Sequence of chain 1.B:
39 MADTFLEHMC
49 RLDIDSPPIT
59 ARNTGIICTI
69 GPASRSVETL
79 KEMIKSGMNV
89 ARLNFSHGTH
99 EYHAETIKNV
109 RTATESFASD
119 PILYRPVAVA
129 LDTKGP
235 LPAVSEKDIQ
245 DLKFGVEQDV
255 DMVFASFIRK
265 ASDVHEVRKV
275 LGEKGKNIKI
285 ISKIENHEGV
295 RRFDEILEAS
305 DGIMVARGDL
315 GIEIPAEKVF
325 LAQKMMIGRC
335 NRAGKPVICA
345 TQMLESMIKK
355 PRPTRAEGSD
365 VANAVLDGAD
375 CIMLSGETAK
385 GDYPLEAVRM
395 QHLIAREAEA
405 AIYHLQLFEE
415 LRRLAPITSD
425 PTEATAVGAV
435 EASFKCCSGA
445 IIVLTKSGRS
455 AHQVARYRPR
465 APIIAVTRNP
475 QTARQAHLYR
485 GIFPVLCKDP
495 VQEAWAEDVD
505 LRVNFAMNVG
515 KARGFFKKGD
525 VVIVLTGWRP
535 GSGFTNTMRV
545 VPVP

Binding-site contacts:
Ligand atom O3 contacts residue TRP499 of chain 1.B at 3.8 Å.
Ligand atom O1P contacts residue ARG506 of chain 1.B at 3.3 Å (salt-bridge).
Ligand atom O6P contacts residue SER454 of chain 1.B at 3.5 Å (h-bond).
Ligand atom C3 contacts residue GLY535 of chain 1.B at 3.4 Å.
Ligand atom O4P contacts residue LYS450 of chain 1.B at 3.5 Å (salt-bridge).
Ligand atom C4 contacts residue GLY535 of chain 1.B at 3.1 Å.
Ligand atom O1P contacts residue LYS450 of chain 1.B at 3.4 Å.
Ligand atom O6 contacts residue LYS450 of chain 1.B at 3.3 Å (salt-bridge).
Ligand atom P2 contacts residue SER454 of chain 1.B at 3.7 Å.
Ligand atom O3P contacts residue PRO534 of chain 1.B at 3.6 Å.
Ligand atom O2P contacts residue TRP499 of chain 1.B at 3.1 Å (h-bond).
Ligand atom O4P contacts residue SER536 of chain 1.B at 2.6 Å (h-bond).
Ligand atom O6P contacts residue SER536 of chain 1.B at 3.6 Å.
Ligand atom O1 contacts residue GLY535 of chain 1.B at 3.8 Å.
Ligand atom O3P contacts residue GLY535 of chain 1.B at 3.0 Å (h-bond).
Ligand atom C6 contacts residue THR539 of chain 1.B at 3.4 Å.
Ligand atom O5P contacts residue THR449 of chain 1.B at 2.7 Å (h-bond).
Ligand atom C5 contacts residue GLY535 of chain 1.B at 3.2 Å.
Ligand atom O4 contacts residue THR539 of chain 1.B at 3.7 Å.
Ligand atom O2P contacts residue ARG506 of chain 1.B at 2.7 Å (salt-bridge).
Ligand atom O5P contacts residue ARG453 of chain 1.B at 3.5 Å (salt-bridge).
Ligand atom O4P contacts residue SER451 of chain 1.B at 2.8 Å (h-bond).
Ligand atom O5 contacts residue LEU448 of chain 1.B at 3.6 Å.
Ligand atom C4 contacts residue THR539 of chain 1.B at 3.8 Å.
Ligand atom O5P contacts residue SER454 of chain 1.B at 2.7 Å (h-bond).
Ligand atom O2 contacts residue GLY531 of chain 1.B at 3.3 Å (h-bond).
Ligand atom P2 contacts residue THR449 of chain 1.B at 3.9 Å.
Ligand atom O3 contacts residue GLY531 of chain 1.B at 3.1 Å.
Ligand atom P2 contacts residue LYS450 of chain 1.B at 3.8 Å.
Ligand atom O4 contacts residue SER536 of chain 1.B at 3.8 Å.
Ligand atom C6 contacts residue SER454 of chain 1.B at 3.8 Å.
Ligand atom O6P contacts residue GLY537 of chain 1.B at 2.8 Å (h-bond).
Ligand atom C3 contacts residue ARG533 of chain 1.B at 3.2 Å.
Ligand atom O4 contacts residue PHE538 of chain 1.B at 2.9 Å (h-bond).
Ligand atom O4 contacts residue GLY535 of chain 1.B at 2.5 Å (h-bond).
Ligand atom P2 contacts residue SER536 of chain 1.B at 3.6 Å.
Ligand atom O4 contacts residue GLY537 of chain 1.B at 3.6 Å (h-bond).
Ligand atom O3 contacts residue ARG533 of chain 1.B at 2.6 Å (salt-bridge).
Ligand atom C6 contacts residue LEU448 of chain 1.B at 3.9 Å (hydrophobic).
Ligand atom P1 contacts residue ARG506 of chain 1.B at 3.9 Å.

A protein and the small-molecule ligand that binds it are described below.
Small molecule (SMILES): O=P(O)(O)OC[C@H]1O[C@](O)(COP(=O)(O)O)[C@@H](O)[C@@H]1O